Sequence of chain 1.D:
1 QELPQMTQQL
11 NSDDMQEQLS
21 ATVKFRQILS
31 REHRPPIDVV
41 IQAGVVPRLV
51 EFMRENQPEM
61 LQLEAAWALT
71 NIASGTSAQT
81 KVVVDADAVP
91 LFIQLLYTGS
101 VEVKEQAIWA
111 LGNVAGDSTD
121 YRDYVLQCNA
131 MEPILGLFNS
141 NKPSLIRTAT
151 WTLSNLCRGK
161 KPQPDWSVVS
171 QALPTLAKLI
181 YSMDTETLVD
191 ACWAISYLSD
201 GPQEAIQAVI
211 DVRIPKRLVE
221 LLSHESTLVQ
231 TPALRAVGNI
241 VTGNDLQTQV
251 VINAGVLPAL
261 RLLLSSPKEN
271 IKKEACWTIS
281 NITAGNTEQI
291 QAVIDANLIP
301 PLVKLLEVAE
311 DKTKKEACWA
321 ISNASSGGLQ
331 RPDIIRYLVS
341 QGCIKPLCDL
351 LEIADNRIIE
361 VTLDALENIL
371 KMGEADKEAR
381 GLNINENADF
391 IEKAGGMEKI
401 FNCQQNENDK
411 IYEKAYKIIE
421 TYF

A small-molecule ligand and the protein it binds are described below.
Small molecule (SMILES): CC(C)[C@H](NC(=O)[C@H](CCCN=C(N)N)NC(=O)[C@@H](N)CCCCN)C(=O)N[C@@H](C)C=O

Binding-site contacts:
Ligand atom N contacts residue ALA284 of chain 1.D at 4.0 Å.
Ligand atom NH2 contacts residue SER280 of chain 1.D at 2.7 Å (h-bond).
Ligand atom CZ contacts residue SER280 of chain 1.D at 3.8 Å.
Ligand atom NH2 contacts residue GLU316 of chain 1.D at 2.5 Å (salt-bridge).
Ligand atom NZ contacts residue VAL241 of chain 1.D at 2.8 Å (h-bond).
Ligand atom CG1 contacts residue THR242 of chain 1.D at 4.0 Å.
Ligand atom CA contacts residue ASN281 of chain 1.D at 3.1 Å.
Ligand atom CG contacts residue VAL241 of chain 1.D at 4.0 Å (hydrophobic).
Ligand atom C contacts residue ASN281 of chain 1.D at 3.4 Å.
Ligand atom CZ contacts residue GLU316 of chain 1.D at 3.1 Å.
Ligand atom NZ contacts residue THR248 of chain 1.D at 3.2 Å (h-bond).
Ligand atom NH2 contacts residue TRP319 of chain 1.D at 3.3 Å.
Ligand atom CD contacts residue VAL241 of chain 1.D at 3.5 Å (hydrophobic).
Ligand atom CG contacts residue ASN281 of chain 1.D at 3.8 Å.
Ligand atom NH2 contacts residue TRP277 of chain 1.D at 3.5 Å.
Ligand atom NH1 contacts residue GLU316 of chain 1.D at 3.0 Å (salt-bridge).
Ligand atom CG contacts residue ALA284 of chain 1.D at 3.9 Å (hydrophobic).
Ligand atom O contacts residue ASN281 of chain 1.D at 3.3 Å (h-bond).
Ligand atom CB contacts residue ASN281 of chain 1.D at 4.2 Å.
Ligand atom CE contacts residue VAL241 of chain 1.D at 3.6 Å (hydrophobic).
Ligand atom CE contacts residue GLY243 of chain 1.D at 2.8 Å.
Ligand atom C contacts residue TRP277 of chain 1.D at 4.1 Å (hydrophobic).
Ligand atom CD contacts residue TRP319 of chain 1.D at 3.5 Å (hydrophobic).
Ligand atom N contacts residue ASN281 of chain 1.D at 2.7 Å (h-bond).
Ligand atom CD contacts residue THR242 of chain 1.D at 3.3 Å.
Ligand atom O contacts residue TRP277 of chain 1.D at 3.1 Å (h-bond).
Ligand atom NH1 contacts residue TRP319 of chain 1.D at 3.2 Å.
Ligand atom NZ contacts residue GLY243 of chain 1.D at 3.5 Å (h-bond).
Ligand atom CA contacts residue ASN281 of chain 1.D at 3.8 Å.
Ligand atom O contacts residue THR242 of chain 1.D at 3.7 Å.
Ligand atom CD contacts residue GLY243 of chain 1.D at 3.0 Å.
Ligand atom CZ contacts residue TRP277 of chain 1.D at 3.8 Å (hydrophobic).
Ligand atom CB contacts residue ASN281 of chain 1.D at 3.4 Å.
Ligand atom NE contacts residue TRP319 of chain 1.D at 3.4 Å.
Ligand atom NE contacts residue SER280 of chain 1.D at 4.0 Å.
Ligand atom CE contacts residue THR248 of chain 1.D at 3.9 Å.
Ligand atom NZ contacts residue ASN281 of chain 1.D at 2.5 Å (h-bond).
Ligand atom CE contacts residue ASN281 of chain 1.D at 3.7 Å.
Ligand atom CB contacts residue THR242 of chain 1.D at 4.0 Å.
Ligand atom CZ contacts residue TRP319 of chain 1.D at 3.2 Å (hydrophobic).